A small-molecule ligand and the protein it binds are described below.
Small molecule (SMILES): CC(=O)N[C@@H]1[C@@H](O)[C@H](O)[C@@H](CO)O[C@H]1O

Binding-site contacts:
Ligand atom O7 contacts residue VAL490 of chain 1.C at 3.7 Å.
Ligand atom C3 contacts residue ASN491 of chain 1.C at 3.8 Å.
Ligand atom O6 contacts residue ASN491 of chain 1.C at 4.2 Å.
Ligand atom N2 contacts residue ASN491 of chain 1.C at 2.8 Å (h-bond).
Ligand atom C4 contacts residue ASN491 of chain 1.C at 4.3 Å.
Ligand atom C7 contacts residue ASN491 of chain 1.C at 3.6 Å.
Ligand atom C2 contacts residue ASN491 of chain 1.C at 2.5 Å.
Ligand atom O5 contacts residue ASN491 of chain 1.C at 2.4 Å (h-bond).
Ligand atom C1 contacts residue ASN491 of chain 1.C at 1.4 Å.
Ligand atom C5 contacts residue ASN491 of chain 1.C at 3.7 Å.
Ligand atom O7 contacts residue ASN491 of chain 1.C at 3.6 Å.

Sequence of chain 1.C:
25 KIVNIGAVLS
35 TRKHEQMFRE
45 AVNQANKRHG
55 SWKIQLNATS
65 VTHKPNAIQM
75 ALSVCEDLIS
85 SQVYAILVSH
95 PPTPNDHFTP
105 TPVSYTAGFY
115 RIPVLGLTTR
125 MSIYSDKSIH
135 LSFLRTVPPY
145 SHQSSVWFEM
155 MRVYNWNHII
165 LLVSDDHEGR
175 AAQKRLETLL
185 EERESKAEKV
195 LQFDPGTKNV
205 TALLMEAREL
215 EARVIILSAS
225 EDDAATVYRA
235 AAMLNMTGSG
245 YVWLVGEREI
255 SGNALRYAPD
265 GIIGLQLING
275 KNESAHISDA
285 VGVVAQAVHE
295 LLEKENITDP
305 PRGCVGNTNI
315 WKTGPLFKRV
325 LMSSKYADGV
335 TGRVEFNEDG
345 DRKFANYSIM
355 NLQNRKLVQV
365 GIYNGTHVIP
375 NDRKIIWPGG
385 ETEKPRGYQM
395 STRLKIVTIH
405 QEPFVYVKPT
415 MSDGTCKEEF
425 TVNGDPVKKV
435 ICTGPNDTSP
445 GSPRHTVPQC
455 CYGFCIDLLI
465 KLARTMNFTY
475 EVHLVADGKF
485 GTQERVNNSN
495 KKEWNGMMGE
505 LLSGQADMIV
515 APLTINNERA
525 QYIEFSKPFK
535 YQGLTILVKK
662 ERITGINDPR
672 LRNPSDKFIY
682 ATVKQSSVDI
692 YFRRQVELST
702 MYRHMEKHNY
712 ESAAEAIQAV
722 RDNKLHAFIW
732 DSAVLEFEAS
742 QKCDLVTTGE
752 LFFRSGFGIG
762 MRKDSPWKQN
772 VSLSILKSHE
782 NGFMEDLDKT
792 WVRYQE